This small molecule binds to this protein.
Small molecule (SMILES): CC(=O)N[C@H]1[C@H](O[C@H]2[C@H](O)[C@@H](NC(C)=O)CO[C@@H]2CO)O[C@H](CO)[C@@H](O[C@@H]2O[C@H](CO[C@H]3O[C@H](CO)[C@@H](O)[C@H](O)[C@@H]3O)[C@@H](O)[C@H](O[C@H]3O[C@H](CO)[C@@H](O)[C@H](O)[C@@H]3O)[C@@H]2O)[C@@H]1O

Binding-site contacts:
Ligand atom C8 contacts residue TYR428 of chain 1.A at 3.3 Å (hydrophobic).
Ligand atom O4 contacts residue HIS427 of chain 1.A at 3.7 Å.
Ligand atom O4 contacts residue GLU416 of chain 1.A at 3.6 Å (salt-bridge).
Ligand atom O7 contacts residue ASN552 of chain 1.A at 3.7 Å.
Ligand atom C8 contacts residue HIS427 of chain 1.A at 3.0 Å.
Ligand atom O5 contacts residue TYR428 of chain 1.A at 3.8 Å.
Ligand atom O4 contacts residue ARG426 of chain 1.A at 4.1 Å.
Ligand atom O3 contacts residue HIS427 of chain 1.A at 3.9 Å.
Ligand atom C7 contacts residue PHE429 of chain 1.A at 4.0 Å (hydrophobic).
Ligand atom C5 contacts residue ASN552 of chain 1.A at 3.6 Å.
Ligand atom O3 contacts residue PHE429 of chain 1.A at 4.4 Å.
Ligand atom C2 contacts residue PHE429 of chain 1.A at 3.6 Å (hydrophobic).
Ligand atom C7 contacts residue HIS427 of chain 1.A at 3.4 Å.
Ligand atom O3 contacts residue HIS427 of chain 1.A at 3.4 Å (h-bond).
Ligand atom C1 contacts residue SER430 of chain 1.A at 4.5 Å.
Ligand atom C7 contacts residue TYR428 of chain 1.A at 3.8 Å (hydrophobic).
Ligand atom O4 contacts residue TYR428 of chain 1.A at 3.7 Å.
Ligand atom C4 contacts residue HIS427 of chain 1.A at 4.2 Å.
Ligand atom C6 contacts residue TYR428 of chain 1.A at 3.5 Å (hydrophobic).
Ligand atom C5 contacts residue TYR428 of chain 1.A at 3.5 Å (hydrophobic).
Ligand atom C3 contacts residue PHE429 of chain 1.A at 3.7 Å (hydrophobic).
Ligand atom O7 contacts residue ARG426 of chain 1.A at 3.4 Å (salt-bridge).
Ligand atom O5 contacts residue ASN552 of chain 1.A at 2.3 Å (h-bond).
Ligand atom C2 contacts residue ASN552 of chain 1.A at 2.3 Å.
Ligand atom C7 contacts residue ARG426 of chain 1.A at 4.4 Å.
Ligand atom C4 contacts residue ASN552 of chain 1.A at 4.1 Å.
Ligand atom N2 contacts residue HIS427 of chain 1.A at 4.3 Å.
Ligand atom C4 contacts residue TYR428 of chain 1.A at 4.3 Å (hydrophobic).
Ligand atom C1 contacts residue PHE429 of chain 1.A at 3.7 Å (hydrophobic).
Ligand atom O7 contacts residue TYR428 of chain 1.A at 3.6 Å.
Ligand atom N2 contacts residue PHE429 of chain 1.A at 3.0 Å (h-bond).
Ligand atom C3 contacts residue HIS427 of chain 1.A at 3.5 Å.
Ligand atom C1 contacts residue TYR428 of chain 1.A at 4.3 Å (hydrophobic).
Ligand atom C1 contacts residue ASN552 of chain 1.A at 1.4 Å.
Ligand atom C8 contacts residue PHE429 of chain 1.A at 4.1 Å (hydrophobic).
Ligand atom C7 contacts residue ASN552 of chain 1.A at 3.5 Å.
Ligand atom N2 contacts residue ASN552 of chain 1.A at 2.8 Å (h-bond).
Ligand atom O7 contacts residue HIS427 of chain 1.A at 3.5 Å.
Ligand atom C3 contacts residue ASN552 of chain 1.A at 3.7 Å.
Ligand atom C3 contacts residue TYR428 of chain 1.A at 4.2 Å (hydrophobic).

Sequence of chain 1.A:
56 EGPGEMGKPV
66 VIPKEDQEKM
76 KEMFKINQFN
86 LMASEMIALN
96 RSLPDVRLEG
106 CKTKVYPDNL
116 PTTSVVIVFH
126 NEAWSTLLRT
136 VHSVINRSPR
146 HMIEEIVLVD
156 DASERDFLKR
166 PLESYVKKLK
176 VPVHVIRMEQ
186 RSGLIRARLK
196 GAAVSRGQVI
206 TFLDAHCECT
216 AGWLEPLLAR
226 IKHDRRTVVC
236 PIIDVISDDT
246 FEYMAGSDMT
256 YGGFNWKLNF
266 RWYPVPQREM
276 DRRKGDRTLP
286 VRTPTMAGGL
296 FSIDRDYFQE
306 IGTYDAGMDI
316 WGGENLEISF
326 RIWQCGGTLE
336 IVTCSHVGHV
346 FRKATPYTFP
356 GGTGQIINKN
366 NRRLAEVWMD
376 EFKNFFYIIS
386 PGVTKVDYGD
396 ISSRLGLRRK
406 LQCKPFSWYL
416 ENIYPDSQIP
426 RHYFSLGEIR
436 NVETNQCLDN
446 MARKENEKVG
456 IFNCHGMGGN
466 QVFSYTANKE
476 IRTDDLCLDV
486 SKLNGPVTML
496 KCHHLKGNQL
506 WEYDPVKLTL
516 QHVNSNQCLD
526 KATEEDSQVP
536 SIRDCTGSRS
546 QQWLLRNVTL